Sequence of chain 1.B:
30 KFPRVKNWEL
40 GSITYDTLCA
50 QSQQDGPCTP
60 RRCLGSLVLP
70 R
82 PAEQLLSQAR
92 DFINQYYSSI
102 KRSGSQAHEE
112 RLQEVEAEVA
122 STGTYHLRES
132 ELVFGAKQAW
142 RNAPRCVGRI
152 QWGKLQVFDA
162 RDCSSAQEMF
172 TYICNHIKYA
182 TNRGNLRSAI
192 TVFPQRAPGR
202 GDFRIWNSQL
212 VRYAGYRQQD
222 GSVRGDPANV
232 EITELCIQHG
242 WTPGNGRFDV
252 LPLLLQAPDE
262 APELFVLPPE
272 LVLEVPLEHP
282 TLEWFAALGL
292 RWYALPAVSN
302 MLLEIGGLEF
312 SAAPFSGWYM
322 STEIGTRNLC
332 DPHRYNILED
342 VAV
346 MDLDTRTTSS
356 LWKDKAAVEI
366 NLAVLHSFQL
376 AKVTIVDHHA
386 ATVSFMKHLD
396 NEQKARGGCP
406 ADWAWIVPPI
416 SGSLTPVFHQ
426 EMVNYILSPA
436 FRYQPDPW

Binding-site contacts:
Ligand atom C03 contacts residue HEM1 of chain 1.J at 3.0 Å.
Ligand atom O12 contacts residue VAL299 of chain 1.B at 3.5 Å.
Ligand atom C11 contacts residue HEM1 of chain 1.J at 3.3 Å.
Ligand atom C08 contacts residue HEM1 of chain 1.J at 3.7 Å.
Ligand atom N02 contacts residue HEM1 of chain 1.J at 3.8 Å.
Ligand atom C07 contacts residue VAL299 of chain 1.B at 3.2 Å (hydrophobic).
Ligand atom C02 contacts residue GLU324 of chain 1.B at 3.6 Å.
Ligand atom C28 contacts residue HEM1 of chain 1.J at 3.3 Å.
Ligand atom C09 contacts residue HEM1 of chain 1.J at 3.3 Å.
Ligand atom C06 contacts residue PHE316 of chain 1.B at 3.6 Å (hydrophobic).
Ligand atom N02 contacts residue PRO297 of chain 1.B at 3.6 Å.
Ligand atom C22 contacts residue GLN210 of chain 1.B at 3.2 Å.
Ligand atom C09 contacts residue GLU324 of chain 1.B at 3.5 Å.
Ligand atom C30 contacts residue GOL1 of chain 1.O at 3.4 Å.
Ligand atom C02 contacts residue PRO297 of chain 1.B at 3.9 Å (hydrophobic).
Ligand atom C02 contacts residue TRP319 of chain 1.B at 3.7 Å (hydrophobic).
Ligand atom C06 contacts residue HEM1 of chain 1.J at 3.2 Å.
Ligand atom C27 contacts residue HEM1 of chain 1.J at 3.6 Å.
Ligand atom N29 contacts residue HEM1 of chain 1.J at 3.7 Å.
Ligand atom O12 contacts residue HEM1 of chain 1.J at 3.8 Å.
Ligand atom C06 contacts residue VAL299 of chain 1.B at 3.6 Å (hydrophobic).
Ligand atom C10 contacts residue HEM1 of chain 1.J at 3.9 Å.
Ligand atom N29 contacts residue TRP410 of chain 1.B at 3.6 Å.
Ligand atom C25 contacts residue HEM1 of chain 1.J at 3.9 Å.
Ligand atom C24 contacts residue ASN301 of chain 1.B at 3.8 Å.
Ligand atom N02 contacts residue TYR320 of chain 1.B at 3.5 Å.
Ligand atom C04 contacts residue HEM1 of chain 1.J at 3.2 Å.
Ligand atom C23 contacts residue SER209 of chain 1.B at 3.7 Å.
Ligand atom C26 contacts residue HEM1 of chain 1.J at 3.4 Å.
Ligand atom C08 contacts residue VAL299 of chain 1.B at 3.5 Å (hydrophobic).
Ligand atom N02 contacts residue TRP319 of chain 1.B at 2.6 Å (h-bond).
Ligand atom C07 contacts residue HEM1 of chain 1.J at 3.6 Å.
Ligand atom O12 contacts residue GLN210 of chain 1.B at 3.9 Å.
Ligand atom N02 contacts residue GLU324 of chain 1.B at 2.8 Å (salt-bridge).
Ligand atom C27 contacts residue TYR438 of chain 1.B at 3.9 Å (hydrophobic).
Ligand atom C02 contacts residue HEM1 of chain 1.J at 3.7 Å.
Ligand atom C05 contacts residue HEM1 of chain 1.J at 3.6 Å.
Ligand atom N29 contacts residue GOL1 of chain 1.O at 3.7 Å.
Ligand atom N01 contacts residue GLU324 of chain 1.B at 2.7 Å (salt-bridge).
Ligand atom C10 contacts residue GLU324 of chain 1.B at 3.6 Å.

This protein binds this small molecule.
Small molecule (SMILES): CNCCc1cccc(OCc2ccc3ccc(N)nc3c2)c1